Sequence of chain 1.L:
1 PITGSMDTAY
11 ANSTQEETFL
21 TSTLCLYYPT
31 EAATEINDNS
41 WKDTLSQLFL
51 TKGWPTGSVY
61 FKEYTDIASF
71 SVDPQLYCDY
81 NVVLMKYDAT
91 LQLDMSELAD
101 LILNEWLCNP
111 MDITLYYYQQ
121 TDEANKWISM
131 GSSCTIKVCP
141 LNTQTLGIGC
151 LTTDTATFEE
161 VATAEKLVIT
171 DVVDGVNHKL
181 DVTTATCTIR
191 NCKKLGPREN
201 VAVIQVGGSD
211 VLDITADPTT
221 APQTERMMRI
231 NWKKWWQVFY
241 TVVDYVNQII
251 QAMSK

The small molecule below binds the protein below.
Small molecule (SMILES): CC(=O)N[C@H]1[C@H](O[C@H]2[C@H](O)[C@@H](NC(C)=O)CO[C@@H]2CO)O[C@H](CO)[C@@H](O)[C@@H]1O

Binding-site contacts:
Ligand atom C1 contacts residue ASN12 of chain 1.L at 2.1 Å.
Ligand atom O7 contacts residue ASN12 of chain 1.L at 3.7 Å.
Ligand atom C7 contacts residue ASN12 of chain 1.L at 3.9 Å.
Ligand atom C2 contacts residue ASN12 of chain 1.L at 3.2 Å.
Ligand atom C5 contacts residue ASN12 of chain 1.L at 4.0 Å.
Ligand atom N2 contacts residue ASN12 of chain 1.L at 3.8 Å.
Ligand atom O5 contacts residue ASN12 of chain 1.L at 2.6 Å (h-bond).